Binding-site contacts:
Ligand atom OAQ contacts residue MET183 of chain 1.C at 3.6 Å.
Ligand atom OAU contacts residue PRO230 of chain 1.C at 3.4 Å.
Ligand atom OAR contacts residue GLN186 of chain 1.C at 3.7 Å.
Ligand atom CAF contacts residue PHE117 of chain 1.C at 3.9 Å (hydrophobic).
Ligand atom CAE contacts residue NAP1 of chain 1.J at 3.6 Å.
Ligand atom OAG contacts residue NAP1 of chain 1.J at 3.4 Å.
Ligand atom CAS contacts residue HIS287 of chain 1.B at 3.3 Å.
Ligand atom CAL contacts residue ASP181 of chain 1.C at 3.4 Å.
Ligand atom CAL contacts residue MET183 of chain 1.C at 3.9 Å (hydrophobic).
Ligand atom CAO contacts residue CSX188 of chain 1.C at 3.0 Å.
Ligand atom CAS contacts residue GLN186 of chain 1.C at 3.3 Å.
Ligand atom CAS contacts residue CSX188 of chain 1.C at 3.1 Å.
Ligand atom CAC contacts residue NAP1 of chain 1.J at 3.3 Å.
Ligand atom CAB contacts residue NAP1 of chain 1.J at 3.9 Å.
Ligand atom OAU contacts residue NAP1 of chain 1.J at 3.7 Å.
Ligand atom CAP contacts residue MET183 of chain 1.C at 3.7 Å (hydrophobic).
Ligand atom CAS contacts residue MET183 of chain 1.C at 3.9 Å (hydrophobic).
Ligand atom CAL contacts residue CSX188 of chain 1.C at 3.6 Å.
Ligand atom OAT contacts residue LEU229 of chain 1.C at 3.6 Å.
Ligand atom OAT contacts residue NAP1 of chain 1.J at 3.5 Å (h-bond).
Ligand atom OAU contacts residue ARG34 of chain 1.C at 3.1 Å (salt-bridge).
Ligand atom CAM contacts residue ASP181 of chain 1.C at 3.4 Å.
Ligand atom OAV contacts residue SER115 of chain 1.C at 3.7 Å.
Ligand atom CAB contacts residue PHE117 of chain 1.C at 3.7 Å (hydrophobic).
Ligand atom CAJ contacts residue NAP1 of chain 1.J at 3.6 Å.
Ligand atom OAV contacts residue PHE117 of chain 1.C at 3.5 Å.
Ligand atom OAV contacts residue NAP1 of chain 1.J at 3.1 Å (h-bond).
Ligand atom OAQ contacts residue ASP181 of chain 1.C at 2.5 Å (salt-bridge).
Ligand atom CAD contacts residue NAP1 of chain 1.J at 3.6 Å.
Ligand atom OAT contacts residue PRO230 of chain 1.C at 3.5 Å.
Ligand atom CAF contacts residue NAP1 of chain 1.J at 3.5 Å.
Ligand atom CAA contacts residue TYR194 of chain 1.C at 3.6 Å (hydrophobic).
Ligand atom CAP contacts residue CSX188 of chain 1.C at 3.1 Å.
Ligand atom OAR contacts residue MET183 of chain 1.C at 3.2 Å.
Ligand atom CAH contacts residue NAP1 of chain 1.J at 3.6 Å.
Ligand atom CAA contacts residue PHE117 of chain 1.C at 3.6 Å (hydrophobic).
Ligand atom OAG contacts residue PHE117 of chain 1.C at 3.8 Å.
Ligand atom CAA contacts residue NAP1 of chain 1.J at 3.8 Å.
Ligand atom OAR contacts residue CSX188 of chain 1.C at 3.2 Å (h-bond).
Ligand atom CAN contacts residue CSX188 of chain 1.C at 3.8 Å.

Sequence of chain 1.C:
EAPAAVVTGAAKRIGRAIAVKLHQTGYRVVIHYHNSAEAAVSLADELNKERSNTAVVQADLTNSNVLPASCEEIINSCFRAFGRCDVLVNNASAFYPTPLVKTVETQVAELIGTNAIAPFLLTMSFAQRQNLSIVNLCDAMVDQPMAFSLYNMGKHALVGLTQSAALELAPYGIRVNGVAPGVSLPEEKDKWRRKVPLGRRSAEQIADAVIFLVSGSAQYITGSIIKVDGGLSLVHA

Sequence of chain 1.B:
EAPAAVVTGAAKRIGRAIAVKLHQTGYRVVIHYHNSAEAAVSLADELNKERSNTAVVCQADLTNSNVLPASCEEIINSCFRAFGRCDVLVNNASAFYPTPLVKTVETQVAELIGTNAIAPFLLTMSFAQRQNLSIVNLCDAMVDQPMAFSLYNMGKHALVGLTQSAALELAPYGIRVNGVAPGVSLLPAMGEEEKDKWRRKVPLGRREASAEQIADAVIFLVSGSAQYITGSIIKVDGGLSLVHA

The protein below binds the small molecule below.
Small molecule (SMILES): COc1ccc([C@@H]2CC(=O)c3c(O)cc(O)cc3O2)cc1O